Sequence of chain 1.A:
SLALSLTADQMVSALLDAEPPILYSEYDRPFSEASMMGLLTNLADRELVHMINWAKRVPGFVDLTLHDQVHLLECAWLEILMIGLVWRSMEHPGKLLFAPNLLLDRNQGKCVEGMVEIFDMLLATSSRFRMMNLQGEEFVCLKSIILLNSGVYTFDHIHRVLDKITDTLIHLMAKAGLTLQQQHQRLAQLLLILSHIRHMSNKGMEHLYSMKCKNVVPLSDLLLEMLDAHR

Binding-site contacts:
Ligand atom C21 contacts residue ILE127 of chain 1.A at 3.9 Å (hydrophobic).
Ligand atom C10 contacts residue LEU90 of chain 1.A at 4.0 Å (hydrophobic).
Ligand atom O02 contacts residue GLU56 of chain 1.A at 2.4 Å (salt-bridge).
Ligand atom C25 contacts residue MET124 of chain 1.A at 3.8 Å (hydrophobic).
Ligand atom C08 contacts residue LEU49 of chain 1.A at 4.0 Å (hydrophobic).
Ligand atom O02 contacts residue ARG97 of chain 1.A at 3.1 Å (salt-bridge).
Ligand atom C02 contacts residue LEU228 of chain 1.A at 3.9 Å (hydrophobic).
Ligand atom C09 contacts residue ALA53 of chain 1.A at 4.0 Å (hydrophobic).
Ligand atom C22 contacts residue LYS223 of chain 1.A at 4.0 Å.
Ligand atom C23 contacts residue ILE127 of chain 1.A at 3.2 Å (hydrophobic).
Ligand atom C13 contacts residue MET91 of chain 1.A at 4.1 Å (hydrophobic).
Ligand atom C07 contacts residue PHE107 of chain 1.A at 3.9 Å (hydrophobic).
Ligand atom C19 contacts residue HIS227 of chain 1.A at 3.3 Å.
Ligand atom O01 contacts residue HIS227 of chain 1.A at 3.9 Å.
Ligand atom O01 contacts residue MET46 of chain 1.A at 3.3 Å.
Ligand atom C01 contacts residue LEU228 of chain 1.A at 3.4 Å (hydrophobic).
Ligand atom C24 contacts residue ILE127 of chain 1.A at 3.7 Å (hydrophobic).
Ligand atom O01 contacts residue LEU228 of chain 1.A at 3.1 Å.
Ligand atom C10 contacts residue GLU56 of chain 1.A at 3.2 Å.
Ligand atom C08 contacts residue ALA53 of chain 1.A at 3.7 Å (hydrophobic).
Ligand atom C24 contacts residue GLY123 of chain 1.A at 2.9 Å.
Ligand atom C11 contacts residue LEU90 of chain 1.A at 3.8 Å (hydrophobic).
Ligand atom C09 contacts residue GLU56 of chain 1.A at 3.2 Å.
Ligand atom C13 contacts residue LEU94 of chain 1.A at 3.8 Å (hydrophobic).
Ligand atom C23 contacts residue GLY123 of chain 1.A at 3.9 Å.
Ligand atom C18 contacts residue LEU228 of chain 1.A at 3.8 Å (hydrophobic).
Ligand atom C05 contacts residue ALA53 of chain 1.A at 4.0 Å (hydrophobic).
Ligand atom C19 contacts residue MET124 of chain 1.A at 3.8 Å (hydrophobic).
Ligand atom C19 contacts residue LEU228 of chain 1.A at 4.0 Å (hydrophobic).
Ligand atom C25 contacts residue GLY123 of chain 1.A at 3.6 Å.
Ligand atom O02 contacts residue LEU90 of chain 1.A at 3.9 Å.
Ligand atom C22 contacts residue GLY224 of chain 1.A at 3.5 Å.
Ligand atom C20 contacts residue HIS227 of chain 1.A at 3.8 Å.
Ligand atom C22 contacts residue ILE127 of chain 1.A at 3.2 Å (hydrophobic).
Ligand atom C21 contacts residue GLY224 of chain 1.A at 3.3 Å.
Ligand atom C12 contacts residue PHE107 of chain 1.A at 3.8 Å (hydrophobic).
Ligand atom C03 contacts residue LEU228 of chain 1.A at 3.3 Å (hydrophobic).
Ligand atom C11 contacts residue LEU94 of chain 1.A at 4.0 Å (hydrophobic).
Ligand atom C25 contacts residue HIS227 of chain 1.A at 3.4 Å.
Ligand atom C03 contacts residue LEU87 of chain 1.A at 4.0 Å (hydrophobic).

A protein and the small-molecule ligand that binds it are described below.
Small molecule (SMILES): C[C@]12CC[C@@H]3c4ccc(O)cc4CC[C@H]3[C@@H]1C/C(=C\c1ccccc1)C2=O